Sequence of chain 1.B:
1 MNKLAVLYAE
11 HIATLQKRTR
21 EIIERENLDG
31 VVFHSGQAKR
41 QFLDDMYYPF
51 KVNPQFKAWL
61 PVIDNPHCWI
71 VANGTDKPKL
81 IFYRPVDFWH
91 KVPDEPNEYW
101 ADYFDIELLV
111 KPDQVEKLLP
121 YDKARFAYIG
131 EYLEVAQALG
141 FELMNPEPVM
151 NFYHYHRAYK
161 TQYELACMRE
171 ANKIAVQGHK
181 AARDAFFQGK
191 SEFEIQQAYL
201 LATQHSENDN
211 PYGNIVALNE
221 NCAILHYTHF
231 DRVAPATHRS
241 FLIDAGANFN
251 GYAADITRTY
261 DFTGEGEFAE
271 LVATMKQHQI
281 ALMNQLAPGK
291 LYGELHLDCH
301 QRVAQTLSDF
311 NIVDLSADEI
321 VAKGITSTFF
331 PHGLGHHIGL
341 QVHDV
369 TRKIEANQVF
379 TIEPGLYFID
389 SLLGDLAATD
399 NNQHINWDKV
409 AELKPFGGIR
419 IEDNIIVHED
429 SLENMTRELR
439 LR

A protein and the small-molecule ligand that binds it are described below.
Small molecule (SMILES): O=C(O)CO

Binding-site contacts:
Ligand atom CA contacts residue ASP244 of chain 1.B at 3.8 Å.
Ligand atom O contacts residue ASP244 of chain 1.B at 3.2 Å (salt-bridge).
Ligand atom CA contacts residue MN1 of chain 1.I at 3.1 Å.
Ligand atom C contacts residue GLU420 of chain 1.B at 4.4 Å.
Ligand atom OXT contacts residue GLU381 of chain 1.B at 3.6 Å.
Ligand atom OXT contacts residue MN1 of chain 1.H at 2.7 Å.
Ligand atom OXT contacts residue HIS336 of chain 1.B at 3.6 Å.
Ligand atom C contacts residue GLU381 of chain 1.B at 3.6 Å.
Ligand atom CA contacts residue MN1 of chain 1.H at 3.9 Å.
Ligand atom O contacts residue ASP255 of chain 1.B at 3.4 Å (salt-bridge).
Ligand atom O2 contacts residue MN1 of chain 1.H at 4.1 Å.
Ligand atom C contacts residue HIS343 of chain 1.B at 3.9 Å.
Ligand atom C contacts residue MN1 of chain 1.H at 2.7 Å.
Ligand atom O contacts residue GLU420 of chain 1.B at 3.4 Å (salt-bridge).
Ligand atom C contacts residue ASP255 of chain 1.B at 3.5 Å.
Ligand atom O2 contacts residue ASP244 of chain 1.B at 3.4 Å (salt-bridge).
Ligand atom O contacts residue MN1 of chain 1.H at 2.4 Å.
Ligand atom CA contacts residue ASP255 of chain 1.B at 3.9 Å.
Ligand atom O contacts residue HIS336 of chain 1.B at 4.4 Å.
Ligand atom C contacts residue HIS336 of chain 1.B at 4.3 Å.
Ligand atom O contacts residue MN1 of chain 1.I at 2.1 Å.
Ligand atom OXT contacts residue ASP255 of chain 1.B at 3.8 Å.
Ligand atom CA contacts residue HIS343 of chain 1.B at 4.2 Å.
Ligand atom O contacts residue GLU381 of chain 1.B at 2.7 Å (salt-bridge).
Ligand atom O2 contacts residue TYR212 of chain 1.B at 3.4 Å.
Ligand atom OXT contacts residue MN1 of chain 1.I at 4.0 Å.
Ligand atom OXT contacts residue HIS343 of chain 1.B at 2.9 Å (h-bond).
Ligand atom O2 contacts residue ASP255 of chain 1.B at 2.9 Å (salt-bridge).
Ligand atom O2 contacts residue MN1 of chain 1.I at 2.5 Å.
Ligand atom C contacts residue ASP244 of chain 1.B at 4.0 Å.
Ligand atom C contacts residue MN1 of chain 1.I at 2.9 Å.